Binding-site contacts:
Ligand atom O2 contacts residue ASP66 of chain 2.B at 2.8 Å (salt-bridge).
Ligand atom O4 contacts residue TRP341 of chain 2.B at 3.9 Å.
Ligand atom O2 contacts residue TRP231 of chain 2.B at 3.8 Å.
Ligand atom C6 contacts residue TYR156 of chain 2.B at 3.8 Å (hydrophobic).
Ligand atom O3 contacts residue ARG67 of chain 2.B at 2.9 Å (salt-bridge).
Ligand atom O1 contacts residue LYS16 of chain 2.B at 2.6 Å (salt-bridge).
Ligand atom C2 contacts residue TRP63 of chain 2.B at 3.7 Å (hydrophobic).
Ligand atom O6 contacts residue GLU154 of chain 2.B at 3.0 Å (salt-bridge).
Ligand atom O1 contacts residue ASN13 of chain 2.B at 3.9 Å.
Ligand atom C4 contacts residue TRP341 of chain 2.B at 3.8 Å (hydrophobic).
Ligand atom C1 contacts residue ASP15 of chain 2.B at 3.6 Å.
Ligand atom C6 contacts residue TRP341 of chain 2.B at 3.9 Å (hydrophobic).
Ligand atom C1 contacts residue LYS16 of chain 2.B at 3.6 Å.
Ligand atom O3 contacts residue ALA64 of chain 2.B at 2.9 Å.
Ligand atom O6 contacts residue PHE157 of chain 2.B at 3.2 Å.
Ligand atom C3 contacts residue ASP66 of chain 2.B at 3.5 Å.
Ligand atom O2 contacts residue ALA64 of chain 2.B at 3.1 Å.
Ligand atom O2 contacts residue TRP63 of chain 2.B at 3.1 Å (h-bond).
Ligand atom O4 contacts residue TRP63 of chain 2.B at 3.7 Å.
Ligand atom O3 contacts residue TRP63 of chain 2.B at 3.2 Å (h-bond).
Ligand atom C1 contacts residue TRP231 of chain 2.B at 3.4 Å (hydrophobic).
Ligand atom C6 contacts residue PRO155 of chain 2.B at 3.9 Å (hydrophobic).
Ligand atom O4 contacts residue ARG67 of chain 2.B at 3.3 Å (salt-bridge).
Ligand atom O6 contacts residue TYR156 of chain 2.B at 3.1 Å (h-bond).
Ligand atom O1 contacts residue ASP15 of chain 2.B at 3.3 Å (salt-bridge).
Ligand atom C1 contacts residue TYR156 of chain 2.B at 3.5 Å (hydrophobic).
Ligand atom O5 contacts residue TRP231 of chain 2.B at 3.7 Å.
Ligand atom O5 contacts residue TYR156 of chain 2.B at 3.2 Å.
Ligand atom C4 contacts residue TYR156 of chain 2.B at 3.8 Å (hydrophobic).
Ligand atom C2 contacts residue GLU112 of chain 2.B at 3.9 Å.
Ligand atom C6 contacts residue GLU154 of chain 2.B at 3.2 Å.
Ligand atom C3 contacts residue TRP63 of chain 2.B at 3.2 Å (hydrophobic).
Ligand atom C5 contacts residue GLU154 of chain 2.B at 3.7 Å.
Ligand atom O2 contacts residue GLU112 of chain 2.B at 2.7 Å (salt-bridge).
Ligand atom C2 contacts residue ASP66 of chain 2.B at 3.4 Å.
Ligand atom O2 contacts residue LYS16 of chain 2.B at 3.4 Å (salt-bridge).
Ligand atom O3 contacts residue ASP66 of chain 2.B at 2.6 Å (salt-bridge).
Ligand atom C3 contacts residue ARG67 of chain 2.B at 3.8 Å.
Ligand atom O6 contacts residue PRO155 of chain 2.B at 3.3 Å.
Ligand atom C2 contacts residue TRP231 of chain 2.B at 3.6 Å (hydrophobic).

This small molecule binds to this protein.
Small molecule (SMILES): OC[C@H]1O[C@H](O[C@H]2[C@H](O)[C@@H](O)[C@@H](O)O[C@@H]2CO)[C@H](O)[C@@H](O)[C@@H]1O

Sequence of chain 2.B:
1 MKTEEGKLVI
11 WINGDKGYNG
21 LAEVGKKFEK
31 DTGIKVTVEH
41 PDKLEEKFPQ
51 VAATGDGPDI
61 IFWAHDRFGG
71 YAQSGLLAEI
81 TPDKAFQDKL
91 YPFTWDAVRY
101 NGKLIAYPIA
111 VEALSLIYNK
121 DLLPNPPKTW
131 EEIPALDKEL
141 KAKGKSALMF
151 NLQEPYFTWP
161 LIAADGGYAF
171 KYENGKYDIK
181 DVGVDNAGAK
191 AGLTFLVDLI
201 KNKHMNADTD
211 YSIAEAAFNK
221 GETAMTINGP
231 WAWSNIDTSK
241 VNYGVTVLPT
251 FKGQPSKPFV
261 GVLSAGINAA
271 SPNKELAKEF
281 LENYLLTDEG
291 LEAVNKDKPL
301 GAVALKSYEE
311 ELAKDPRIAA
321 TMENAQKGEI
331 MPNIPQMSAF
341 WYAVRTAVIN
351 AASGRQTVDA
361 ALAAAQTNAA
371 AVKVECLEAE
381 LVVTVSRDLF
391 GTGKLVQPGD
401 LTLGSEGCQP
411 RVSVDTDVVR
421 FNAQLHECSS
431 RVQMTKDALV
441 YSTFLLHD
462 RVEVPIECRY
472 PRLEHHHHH